Sequence of chain 1.E:
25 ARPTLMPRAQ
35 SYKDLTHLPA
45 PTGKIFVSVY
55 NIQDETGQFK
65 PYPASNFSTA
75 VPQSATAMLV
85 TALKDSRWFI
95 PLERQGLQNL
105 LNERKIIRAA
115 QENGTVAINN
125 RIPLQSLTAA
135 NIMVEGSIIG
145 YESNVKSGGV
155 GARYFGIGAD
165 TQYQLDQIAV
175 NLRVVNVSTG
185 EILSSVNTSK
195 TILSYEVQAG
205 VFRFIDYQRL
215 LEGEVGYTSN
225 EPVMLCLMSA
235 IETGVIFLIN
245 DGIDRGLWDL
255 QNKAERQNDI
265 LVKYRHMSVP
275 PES

Sequence of chain 1.D:
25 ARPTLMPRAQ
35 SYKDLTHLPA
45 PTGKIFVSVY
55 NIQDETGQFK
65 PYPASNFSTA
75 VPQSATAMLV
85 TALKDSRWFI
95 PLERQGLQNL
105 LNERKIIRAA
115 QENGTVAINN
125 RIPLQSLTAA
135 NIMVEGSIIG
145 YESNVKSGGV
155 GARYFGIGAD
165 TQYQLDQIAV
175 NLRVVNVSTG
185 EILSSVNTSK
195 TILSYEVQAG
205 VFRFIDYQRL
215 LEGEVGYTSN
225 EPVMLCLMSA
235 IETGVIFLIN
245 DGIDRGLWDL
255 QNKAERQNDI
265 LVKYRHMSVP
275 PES

The protein below binds the small molecule below.
Small molecule (SMILES): CC(C)[C@H](N)C(=O)N[C@H](C(=O)N1CCC[C@H]1C(=O)N[C@@H](CCC(N)=O)C(=O)N[C@@H](Cc1ccc(O)cc1)C(=O)NCC=O)C(C)C

Binding-site contacts:
Ligand atom OH contacts residue ILE122 of chain 1.D at 3.8 Å.
Ligand atom N contacts residue LEU251 of chain 1.E at 3.2 Å (h-bond).
Ligand atom O contacts residue ASN135 of chain 1.E at 3.6 Å (h-bond).
Ligand atom CA contacts residue LYS48 of chain 1.E at 3.8 Å.
Ligand atom CG2 contacts residue LEU251 of chain 1.E at 3.9 Å (hydrophobic).
Ligand atom CB contacts residue LEU251 of chain 1.E at 3.5 Å (hydrophobic).
Ligand atom CD contacts residue ASN135 of chain 1.E at 3.9 Å.
Ligand atom CG1 contacts residue ILE136 of chain 1.E at 3.6 Å (hydrophobic).
Ligand atom CG contacts residue ASN135 of chain 1.E at 3.4 Å.
Ligand atom C contacts residue LEU251 of chain 1.E at 3.8 Å (hydrophobic).
Ligand atom NE2 contacts residue ILE49 of chain 1.E at 3.5 Å.
Ligand atom O contacts residue THR46 of chain 1.E at 4.0 Å.
Ligand atom OE1 contacts residue THR46 of chain 1.E at 3.7 Å.
Ligand atom CG contacts residue ILE49 of chain 1.E at 3.7 Å (hydrophobic).
Ligand atom CG contacts residue GLY47 of chain 1.E at 3.8 Å.
Ligand atom NE2 contacts residue ASP253 of chain 1.E at 3.8 Å.
Ligand atom CD1 contacts residue ILE122 of chain 1.D at 3.6 Å (hydrophobic).
Ligand atom C contacts residue THR46 of chain 1.E at 4.0 Å.
Ligand atom CE2 contacts residue ASN123 of chain 1.D at 3.6 Å.
Ligand atom CG1 contacts residue LEU251 of chain 1.E at 3.9 Å (hydrophobic).
Ligand atom CG1 contacts residue GLY250 of chain 1.E at 3.3 Å.
Ligand atom OE1 contacts residue ASP253 of chain 1.E at 3.2 Å (salt-bridge).
Ligand atom NE2 contacts residue TRP252 of chain 1.E at 3.5 Å.
Ligand atom CD contacts residue GLY47 of chain 1.E at 3.7 Å.
Ligand atom CG2 contacts residue TRP252 of chain 1.E at 3.7 Å (hydrophobic).
Ligand atom NE2 contacts residue GLY47 of chain 1.E at 3.0 Å (h-bond).
Ligand atom OE1 contacts residue TRP252 of chain 1.E at 3.5 Å.
Ligand atom N contacts residue GLY47 of chain 1.E at 3.8 Å.
Ligand atom CA contacts residue LEU251 of chain 1.E at 3.4 Å (hydrophobic).
Ligand atom CD2 contacts residue ASN123 of chain 1.D at 3.7 Å.
Ligand atom CE1 contacts residue ILE122 of chain 1.D at 3.7 Å (hydrophobic).
Ligand atom CB contacts residue GLY47 of chain 1.E at 3.7 Å.
Ligand atom CD contacts residue TRP252 of chain 1.E at 3.5 Å (hydrophobic).
Ligand atom O contacts residue LYS48 of chain 1.E at 3.6 Å.
Ligand atom CA contacts residue GLY47 of chain 1.E at 3.7 Å.
Ligand atom CG1 contacts residue LEU187 of chain 1.E at 3.9 Å (hydrophobic).
Ligand atom N contacts residue LYS48 of chain 1.E at 3.4 Å (salt-bridge).
Ligand atom O contacts residue LEU251 of chain 1.E at 3.8 Å.
Ligand atom CB contacts residue ILE136 of chain 1.E at 4.0 Å (hydrophobic).
Ligand atom CZ contacts residue ILE122 of chain 1.D at 3.7 Å (hydrophobic).